Sequence of chain 1.E:
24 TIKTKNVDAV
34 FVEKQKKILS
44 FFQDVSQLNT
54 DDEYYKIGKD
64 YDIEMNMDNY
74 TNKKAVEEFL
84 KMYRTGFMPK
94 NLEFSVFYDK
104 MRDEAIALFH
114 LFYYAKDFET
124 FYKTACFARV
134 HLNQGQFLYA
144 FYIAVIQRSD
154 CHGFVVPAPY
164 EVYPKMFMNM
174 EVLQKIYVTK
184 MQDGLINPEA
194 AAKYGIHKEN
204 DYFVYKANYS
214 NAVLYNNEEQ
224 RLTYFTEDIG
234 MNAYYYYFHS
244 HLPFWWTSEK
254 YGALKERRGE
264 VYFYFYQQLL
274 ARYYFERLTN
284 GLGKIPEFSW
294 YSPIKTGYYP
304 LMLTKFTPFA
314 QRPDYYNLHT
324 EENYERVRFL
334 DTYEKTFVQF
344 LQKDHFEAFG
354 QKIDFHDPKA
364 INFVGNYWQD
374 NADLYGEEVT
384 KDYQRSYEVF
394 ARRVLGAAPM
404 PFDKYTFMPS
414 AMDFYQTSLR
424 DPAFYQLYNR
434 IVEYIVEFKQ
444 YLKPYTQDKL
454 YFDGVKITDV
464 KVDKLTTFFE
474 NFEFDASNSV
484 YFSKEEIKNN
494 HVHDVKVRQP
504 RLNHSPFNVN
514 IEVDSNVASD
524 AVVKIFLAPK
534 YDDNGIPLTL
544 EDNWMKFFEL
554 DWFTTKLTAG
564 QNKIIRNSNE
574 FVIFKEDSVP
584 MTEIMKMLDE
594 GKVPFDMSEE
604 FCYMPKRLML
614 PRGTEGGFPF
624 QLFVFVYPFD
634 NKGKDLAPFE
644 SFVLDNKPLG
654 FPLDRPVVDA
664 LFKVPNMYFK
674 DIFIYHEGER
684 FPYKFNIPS

Sequence of chain 1.F:
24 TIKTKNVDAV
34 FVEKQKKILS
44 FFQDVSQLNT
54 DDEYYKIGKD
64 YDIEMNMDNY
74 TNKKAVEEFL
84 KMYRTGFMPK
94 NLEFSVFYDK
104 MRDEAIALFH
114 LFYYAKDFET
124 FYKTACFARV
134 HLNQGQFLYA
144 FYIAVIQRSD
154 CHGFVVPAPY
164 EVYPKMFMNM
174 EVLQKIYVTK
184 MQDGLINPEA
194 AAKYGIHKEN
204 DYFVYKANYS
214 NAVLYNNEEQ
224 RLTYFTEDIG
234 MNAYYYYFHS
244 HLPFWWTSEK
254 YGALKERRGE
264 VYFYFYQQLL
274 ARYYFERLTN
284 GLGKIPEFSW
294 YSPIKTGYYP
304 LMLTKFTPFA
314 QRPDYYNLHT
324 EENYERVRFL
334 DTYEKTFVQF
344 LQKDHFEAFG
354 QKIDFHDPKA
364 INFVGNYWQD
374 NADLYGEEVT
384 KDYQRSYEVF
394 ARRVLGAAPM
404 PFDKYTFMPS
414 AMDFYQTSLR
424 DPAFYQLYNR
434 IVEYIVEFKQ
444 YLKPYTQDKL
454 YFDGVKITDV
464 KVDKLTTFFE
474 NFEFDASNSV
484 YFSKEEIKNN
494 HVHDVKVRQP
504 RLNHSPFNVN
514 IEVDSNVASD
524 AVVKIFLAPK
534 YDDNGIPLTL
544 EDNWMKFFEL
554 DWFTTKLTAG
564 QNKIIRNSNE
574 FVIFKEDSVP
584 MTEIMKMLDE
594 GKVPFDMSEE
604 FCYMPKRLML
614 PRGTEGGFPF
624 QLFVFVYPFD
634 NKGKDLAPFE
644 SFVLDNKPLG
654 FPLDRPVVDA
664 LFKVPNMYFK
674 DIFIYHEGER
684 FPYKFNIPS

Binding-site contacts:
Ligand atom C1 contacts residue TYR682 of chain 1.C at 4.1 Å (hydrophobic).
Ligand atom C3 contacts residue ASN685 of chain 1.C at 3.6 Å.
Ligand atom O7 contacts residue TYR682 of chain 1.C at 3.9 Å.
Ligand atom C1 contacts residue ASN685 of chain 1.C at 4.0 Å.
Ligand atom C8 contacts residue TYR682 of chain 1.C at 3.9 Å (hydrophobic).
Ligand atom C5 contacts residue ASN208 of chain 1.C at 3.6 Å.
Ligand atom O6 contacts residue ASN193 of chain 1.C at 4.3 Å.
Ligand atom O3 contacts residue PRO687 of chain 1.C at 4.0 Å.
Ligand atom O7 contacts residue LYS175 of chain 1.C at 4.1 Å.
Ligand atom O7 contacts residue ASN208 of chain 1.C at 3.2 Å (h-bond).
Ligand atom C5 contacts residue TYR682 of chain 1.C at 3.6 Å (hydrophobic).
Ligand atom C6 contacts residue PRO687 of chain 1.C at 4.0 Å (hydrophobic).
Ligand atom O7 contacts residue GLU171 of chain 1.C at 4.0 Å.
Ligand atom O6 contacts residue PRO92 of chain 1.E at 3.4 Å.
Ligand atom C6 contacts residue PRO92 of chain 1.E at 4.3 Å (hydrophobic).
Ligand atom C7 contacts residue ASN208 of chain 1.C at 3.2 Å.
Ligand atom O4 contacts residue ILE686 of chain 1.C at 3.9 Å.
Ligand atom O5 contacts residue TYR682 of chain 1.C at 3.5 Å.
Ligand atom C6 contacts residue TYR682 of chain 1.C at 3.2 Å (hydrophobic).
Ligand atom C7 contacts residue ASN685 of chain 1.C at 3.8 Å.
Ligand atom C8 contacts residue PRO540 of chain 1.F at 3.7 Å (hydrophobic).
Ligand atom C7 contacts residue ILE686 of chain 1.C at 4.2 Å (hydrophobic).
Ligand atom C2 contacts residue ILE686 of chain 1.C at 4.1 Å (hydrophobic).
Ligand atom C2 contacts residue ASN208 of chain 1.C at 2.4 Å.
Ligand atom C2 contacts residue ASN685 of chain 1.C at 3.7 Å.
Ligand atom O5 contacts residue ILE686 of chain 1.C at 4.3 Å.
Ligand atom C8 contacts residue ASN685 of chain 1.C at 3.9 Å.
Ligand atom C3 contacts residue ASN208 of chain 1.C at 3.7 Å.
Ligand atom C8 contacts residue GLY195 of chain 1.C at 4.4 Å.
Ligand atom O7 contacts residue ILE686 of chain 1.C at 3.1 Å.
Ligand atom N2 contacts residue ASN685 of chain 1.C at 2.9 Å (h-bond).
Ligand atom C7 contacts residue TYR682 of chain 1.C at 4.1 Å (hydrophobic).
Ligand atom N2 contacts residue ASN208 of chain 1.C at 2.9 Å (h-bond).
Ligand atom C1 contacts residue ASN208 of chain 1.C at 1.4 Å.
Ligand atom O4 contacts residue PHE90 of chain 1.E at 4.4 Å.
Ligand atom C8 contacts residue LYS175 of chain 1.C at 4.2 Å.
Ligand atom O3 contacts residue ASN685 of chain 1.C at 4.0 Å.
Ligand atom C8 contacts residue TYR206 of chain 1.C at 3.2 Å (hydrophobic).
Ligand atom C4 contacts residue ASN208 of chain 1.C at 4.2 Å.
Ligand atom O5 contacts residue ASN208 of chain 1.C at 2.3 Å (h-bond).

The small molecule below binds the protein below.
Small molecule (SMILES): CC(=O)N[C@H]1[C@H](O[C@H]2[C@H](O)[C@@H](NC(C)=O)CO[C@@H]2CO)O[C@H](CO)[C@@H](O[C@@H]2O[C@H](CO[C@H]3O[C@H](CO[C@H]4O[C@H](CO)[C@@H](O)[C@H](O)[C@@H]4O)[C@@H](O)[C@H](O)[C@@H]3O)[C@@H](O)[C@H](O[C@H]3O[C@H](CO)[C@@H](O)[C@H](O)[C@@H]3O)[C@@H]2O)[C@@H]1O

Sequence of chain 1.C:
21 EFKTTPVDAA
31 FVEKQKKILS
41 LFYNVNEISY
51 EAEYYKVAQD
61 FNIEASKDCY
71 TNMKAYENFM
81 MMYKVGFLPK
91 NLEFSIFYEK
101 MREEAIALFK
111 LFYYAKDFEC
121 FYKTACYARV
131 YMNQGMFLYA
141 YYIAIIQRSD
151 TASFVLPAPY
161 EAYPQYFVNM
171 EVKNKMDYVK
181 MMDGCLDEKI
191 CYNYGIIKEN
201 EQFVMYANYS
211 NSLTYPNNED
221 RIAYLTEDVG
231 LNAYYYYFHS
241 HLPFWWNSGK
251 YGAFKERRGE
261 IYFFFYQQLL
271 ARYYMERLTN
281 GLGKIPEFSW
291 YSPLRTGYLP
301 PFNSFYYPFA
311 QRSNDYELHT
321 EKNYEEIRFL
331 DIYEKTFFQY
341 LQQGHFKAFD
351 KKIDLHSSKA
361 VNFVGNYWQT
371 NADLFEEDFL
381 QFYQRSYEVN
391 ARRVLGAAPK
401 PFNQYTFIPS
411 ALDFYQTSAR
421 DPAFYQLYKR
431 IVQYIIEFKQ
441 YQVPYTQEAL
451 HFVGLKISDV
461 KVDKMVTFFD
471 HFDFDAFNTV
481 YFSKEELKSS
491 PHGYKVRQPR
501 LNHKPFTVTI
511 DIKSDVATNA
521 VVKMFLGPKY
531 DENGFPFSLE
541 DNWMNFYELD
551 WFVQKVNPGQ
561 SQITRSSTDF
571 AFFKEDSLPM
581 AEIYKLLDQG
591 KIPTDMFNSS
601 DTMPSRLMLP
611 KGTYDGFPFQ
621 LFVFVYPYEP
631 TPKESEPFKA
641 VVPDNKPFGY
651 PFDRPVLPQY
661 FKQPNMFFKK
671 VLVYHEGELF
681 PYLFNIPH